Binding-site contacts:
Ligand atom O5 contacts residue LEU307 of chain 1.A at 3.5 Å.
Ligand atom C5 contacts residue ASN334 of chain 1.A at 3.6 Å.
Ligand atom C2 contacts residue ASN334 of chain 1.A at 2.5 Å.
Ligand atom C3 contacts residue ASN334 of chain 1.A at 3.9 Å.
Ligand atom C7 contacts residue ASN334 of chain 1.A at 3.2 Å.
Ligand atom C1 contacts residue ASN334 of chain 1.A at 1.4 Å.
Ligand atom C1 contacts residue LEU307 of chain 1.A at 4.0 Å (hydrophobic).
Ligand atom O7 contacts residue ASN334 of chain 1.A at 2.9 Å (h-bond).
Ligand atom C4 contacts residue ASN334 of chain 1.A at 4.3 Å.
Ligand atom N2 contacts residue ASN334 of chain 1.A at 3.0 Å (h-bond).
Ligand atom O5 contacts residue ASN334 of chain 1.A at 2.4 Å (h-bond).

Sequence of chain 1.A:
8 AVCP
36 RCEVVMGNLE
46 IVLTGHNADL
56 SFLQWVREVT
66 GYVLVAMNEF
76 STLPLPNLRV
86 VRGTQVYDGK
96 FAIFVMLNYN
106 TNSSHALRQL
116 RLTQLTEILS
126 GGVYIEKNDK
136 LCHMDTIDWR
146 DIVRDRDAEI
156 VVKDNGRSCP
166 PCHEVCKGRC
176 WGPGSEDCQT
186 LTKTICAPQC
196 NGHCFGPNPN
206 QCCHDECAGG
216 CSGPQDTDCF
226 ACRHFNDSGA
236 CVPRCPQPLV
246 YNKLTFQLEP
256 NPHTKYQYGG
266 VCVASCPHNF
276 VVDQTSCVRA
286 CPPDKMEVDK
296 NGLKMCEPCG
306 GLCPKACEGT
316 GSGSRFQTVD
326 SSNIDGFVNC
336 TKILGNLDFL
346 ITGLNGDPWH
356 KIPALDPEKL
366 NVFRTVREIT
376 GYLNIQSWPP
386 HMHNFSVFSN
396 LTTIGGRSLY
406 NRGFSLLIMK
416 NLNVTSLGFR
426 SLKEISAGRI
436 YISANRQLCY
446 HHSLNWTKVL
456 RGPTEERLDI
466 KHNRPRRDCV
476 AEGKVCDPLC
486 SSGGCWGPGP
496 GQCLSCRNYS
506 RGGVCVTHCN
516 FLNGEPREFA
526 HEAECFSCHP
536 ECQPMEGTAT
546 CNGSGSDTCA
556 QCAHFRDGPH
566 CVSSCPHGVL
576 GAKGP

The small molecule below binds the protein below.
Small molecule (SMILES): CC(=O)N[C@@H]1[C@@H](O)[C@H](O)[C@@H](CO)O[C@H]1O